This small molecule binds to this protein.
Small molecule (SMILES): CC(=O)N[C@@H]1[C@@H](O)[C@H](O)[C@@H](CO)O[C@H]1O

Sequence of chain 7.A:
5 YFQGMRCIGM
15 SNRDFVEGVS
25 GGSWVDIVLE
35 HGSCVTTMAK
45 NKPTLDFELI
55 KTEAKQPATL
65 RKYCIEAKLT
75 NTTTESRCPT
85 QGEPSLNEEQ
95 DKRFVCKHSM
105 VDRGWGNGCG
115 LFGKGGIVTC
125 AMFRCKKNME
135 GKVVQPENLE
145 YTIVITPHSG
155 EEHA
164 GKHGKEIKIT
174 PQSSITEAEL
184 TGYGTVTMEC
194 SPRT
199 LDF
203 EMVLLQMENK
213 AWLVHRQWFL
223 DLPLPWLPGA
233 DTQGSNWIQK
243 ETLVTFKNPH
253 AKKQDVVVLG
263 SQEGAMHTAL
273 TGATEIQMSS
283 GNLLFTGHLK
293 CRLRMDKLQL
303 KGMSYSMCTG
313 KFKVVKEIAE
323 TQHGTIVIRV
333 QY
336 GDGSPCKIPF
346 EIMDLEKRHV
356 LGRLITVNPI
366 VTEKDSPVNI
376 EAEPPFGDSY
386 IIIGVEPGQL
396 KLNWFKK

Sequence of chain 7.B:
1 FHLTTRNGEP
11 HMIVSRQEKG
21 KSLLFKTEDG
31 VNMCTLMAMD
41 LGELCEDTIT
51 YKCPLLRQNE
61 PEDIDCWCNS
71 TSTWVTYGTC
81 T

Binding-site contacts:
Ligand atom O7 contacts residue ASN75 of chain 7.A at 3.2 Å (h-bond).
Ligand atom C6 contacts residue NAG1 of chain 7.N at 3.4 Å.
Ligand atom O6 contacts residue NAG1 of chain 7.N at 4.1 Å.
Ligand atom C1 contacts residue ASN75 of chain 7.A at 1.3 Å.
Ligand atom C4 contacts residue ASN75 of chain 7.A at 4.0 Å.
Ligand atom C5 contacts residue NAG1 of chain 7.N at 3.7 Å.
Ligand atom C8 contacts residue ASN75 of chain 7.A at 3.0 Å.
Ligand atom C8 contacts residue PHE98 of chain 7.A at 3.6 Å (hydrophobic).
Ligand atom O6 contacts residue GLU46 of chain 7.B at 3.8 Å.
Ligand atom O4 contacts residue NAG1 of chain 7.N at 1.6 Å.
Ligand atom C2 contacts residue NAG1 of chain 7.N at 4.1 Å.
Ligand atom O6 contacts residue THR48 of chain 7.B at 4.0 Å.
Ligand atom O5 contacts residue THR48 of chain 7.B at 4.0 Å.
Ligand atom C7 contacts residue MET126 of chain 7.A at 3.8 Å (hydrophobic).
Ligand atom O5 contacts residue ASN75 of chain 7.A at 2.1 Å (h-bond).
Ligand atom O3 contacts residue NAG1 of chain 7.N at 2.4 Å (h-bond).
Ligand atom C3 contacts residue ASN75 of chain 7.A at 3.5 Å.
Ligand atom C6 contacts residue ASN75 of chain 7.A at 3.8 Å.
Ligand atom O7 contacts residue MET126 of chain 7.A at 3.1 Å.
Ligand atom N2 contacts residue ASN75 of chain 7.A at 3.0 Å (h-bond).
Ligand atom C2 contacts residue ASN75 of chain 7.A at 2.6 Å.
Ligand atom C6 contacts residue CYS45 of chain 7.B at 4.4 Å (hydrophobic).
Ligand atom C6 contacts residue THR48 of chain 7.B at 4.4 Å.
Ligand atom C5 contacts residue ASN75 of chain 7.A at 3.2 Å.
Ligand atom C8 contacts residue MET126 of chain 7.A at 3.7 Å (hydrophobic).
Ligand atom O6 contacts residue ASN75 of chain 7.A at 3.8 Å.
Ligand atom C3 contacts residue NAG1 of chain 7.N at 3.3 Å.
Ligand atom C7 contacts residue ASN75 of chain 7.A at 2.8 Å.
Ligand atom C4 contacts residue NAG1 of chain 7.N at 2.9 Å.
Ligand atom O6 contacts residue CYS45 of chain 7.B at 3.4 Å (h-bond).